Binding-site contacts:
Ligand atom N contacts residue LYS131 of chain 8.A at 3.4 Å.
Ligand atom CA contacts residue TRP98 of chain 8.A at 3.8 Å (hydrophobic).
Ligand atom N contacts residue TYR61 of chain 8.A at 4.2 Å.
Ligand atom CA contacts residue LEU29 of chain 8.A at 4.2 Å (hydrophobic).
Ligand atom N contacts residue TRP98 of chain 8.A at 2.9 Å (h-bond).
Ligand atom C contacts residue LYS131 of chain 8.A at 4.3 Å.
Ligand atom N contacts residue LEU18 of chain 8.A at 3.5 Å.
Ligand atom CA contacts residue ASP129 of chain 8.A at 3.4 Å.
Ligand atom N contacts residue ASP129 of chain 8.A at 2.5 Å (salt-bridge).
Ligand atom O contacts residue LEU18 of chain 8.A at 4.4 Å.
Ligand atom C contacts residue TYR61 of chain 8.A at 4.4 Å (hydrophobic).
Ligand atom C contacts residue ASP129 of chain 8.A at 3.5 Å.
Ligand atom O contacts residue LYS131 of chain 8.A at 3.1 Å (salt-bridge).
Ligand atom O contacts residue ASP129 of chain 8.A at 3.0 Å (salt-bridge).
Ligand atom CA contacts residue LEU18 of chain 8.A at 4.2 Å (hydrophobic).
Ligand atom C contacts residue LEU18 of chain 8.A at 4.3 Å (hydrophobic).
Ligand atom CA contacts residue TYR61 of chain 8.A at 3.5 Å (hydrophobic).

Sequence of chain 8.A:
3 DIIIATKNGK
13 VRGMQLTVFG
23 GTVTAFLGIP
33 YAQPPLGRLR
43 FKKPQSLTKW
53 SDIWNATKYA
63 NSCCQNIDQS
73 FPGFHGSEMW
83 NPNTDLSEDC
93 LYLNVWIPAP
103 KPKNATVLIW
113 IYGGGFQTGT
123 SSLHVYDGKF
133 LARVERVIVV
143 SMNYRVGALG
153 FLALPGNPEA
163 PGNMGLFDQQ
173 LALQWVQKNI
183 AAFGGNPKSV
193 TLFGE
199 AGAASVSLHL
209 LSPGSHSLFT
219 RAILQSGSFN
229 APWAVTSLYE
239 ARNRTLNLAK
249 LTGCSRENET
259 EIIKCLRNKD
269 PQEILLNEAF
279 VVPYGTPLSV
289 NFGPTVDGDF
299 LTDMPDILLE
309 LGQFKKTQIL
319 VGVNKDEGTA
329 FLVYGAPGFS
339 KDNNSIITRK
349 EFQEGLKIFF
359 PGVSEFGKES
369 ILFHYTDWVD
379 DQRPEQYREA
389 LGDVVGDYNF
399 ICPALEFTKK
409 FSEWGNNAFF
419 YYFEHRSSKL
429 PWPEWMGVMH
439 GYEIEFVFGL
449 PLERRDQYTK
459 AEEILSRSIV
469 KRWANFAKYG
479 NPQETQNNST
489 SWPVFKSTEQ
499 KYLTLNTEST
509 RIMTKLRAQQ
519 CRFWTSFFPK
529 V

A protein and the small-molecule ligand that binds it are described below.
Small molecule (SMILES): NCC(=O)O